The protein below binds the small molecule below.
Small molecule (SMILES): COc1ccc2c(c1OCc1ccccc1)C[C@@H](C(=O)O)N(C(=O)C(c1ccccc1)c1ccccc1)C2

Binding-site contacts:
Ligand atom CBI contacts residue TYR180 of chain 1.A at 3.5 Å (hydrophobic).
Ligand atom CD2 contacts residue LEU201 of chain 1.A at 3.7 Å (hydrophobic).
Ligand atom CBL contacts residue TYR128 of chain 1.A at 3.6 Å (hydrophobic).
Ligand atom CBB contacts residue MET205 of chain 1.A at 3.8 Å (hydrophobic).
Ligand atom CAY contacts residue ILE381 of chain 1.A at 3.6 Å (hydrophobic).
Ligand atom CAG contacts residue LEU201 of chain 1.A at 3.8 Å (hydrophobic).
Ligand atom CAA contacts residue CYS272 of chain 1.A at 3.5 Å (hydrophobic).
Ligand atom CD2 contacts residue ARG259 of chain 1.A at 3.5 Å.
Ligand atom OAB contacts residue TRP177 of chain 1.A at 4.0 Å.
Ligand atom CAS contacts residue PHE206 of chain 1.A at 3.7 Å (hydrophobic).
Ligand atom CAC contacts residue ARG259 of chain 1.A at 3.9 Å.
Ligand atom CBH contacts residue TYR180 of chain 1.A at 3.8 Å (hydrophobic).
Ligand atom CG contacts residue LEU201 of chain 1.A at 3.9 Å (hydrophobic).
Ligand atom OXX contacts residue LYS292 of chain 1.A at 3.0 Å (salt-bridge).
Ligand atom CBK contacts residue TYR128 of chain 1.A at 3.2 Å (hydrophobic).
Ligand atom CAY contacts residue TRP346 of chain 1.A at 3.5 Å (hydrophobic).
Ligand atom CAZ contacts residue ILE381 of chain 1.A at 3.3 Å (hydrophobic).
Ligand atom CAT contacts residue PHE206 of chain 1.A at 3.5 Å (hydrophobic).
Ligand atom CBD contacts residue ARG259 of chain 1.A at 3.3 Å.
Ligand atom CBC contacts residue GLY198 of chain 1.A at 3.8 Å.
Ligand atom CAG contacts residue THR202 of chain 1.A at 3.5 Å.
Ligand atom CAZ contacts residue PHE385 of chain 1.A at 3.6 Å (hydrophobic).
Ligand atom CBA contacts residue MET205 of chain 1.A at 3.5 Å (hydrophobic).
Ligand atom CBG contacts residue TRP177 of chain 1.A at 3.9 Å (hydrophobic).
Ligand atom CBA contacts residue PHE385 of chain 1.A at 3.6 Å (hydrophobic).
Ligand atom CBC contacts residue ARG259 of chain 1.A at 3.1 Å.
Ligand atom OAO contacts residue THR202 of chain 1.A at 3.0 Å (h-bond).
Ligand atom CBI contacts residue TYR185 of chain 1.A at 3.6 Å (hydrophobic).
Ligand atom CAR contacts residue MET205 of chain 1.A at 3.4 Å (hydrophobic).
Ligand atom CAZ contacts residue TRP346 of chain 1.A at 3.8 Å (hydrophobic).
Ligand atom CBL contacts residue TRP177 of chain 1.A at 3.6 Å (hydrophobic).
Ligand atom CAX contacts residue PHE349 of chain 1.A at 3.8 Å (hydrophobic).
Ligand atom CAV contacts residue PHE349 of chain 1.A at 3.6 Å (hydrophobic).
Ligand atom CBJ contacts residue TRP177 of chain 1.A at 3.9 Å (hydrophobic).
Ligand atom C contacts residue LYS292 of chain 1.A at 3.9 Å.
Ligand atom CAA contacts residue TRP177 of chain 1.A at 3.5 Å (hydrophobic).
Ligand atom CAN contacts residue THR202 of chain 1.A at 4.0 Å.
Ligand atom CAS contacts residue MET205 of chain 1.A at 3.6 Å (hydrophobic).
Ligand atom CBK contacts residue TRP177 of chain 1.A at 3.9 Å (hydrophobic).
Ligand atom CAX contacts residue TRP346 of chain 1.A at 3.8 Å (hydrophobic).

Sequence of chain 1.A:
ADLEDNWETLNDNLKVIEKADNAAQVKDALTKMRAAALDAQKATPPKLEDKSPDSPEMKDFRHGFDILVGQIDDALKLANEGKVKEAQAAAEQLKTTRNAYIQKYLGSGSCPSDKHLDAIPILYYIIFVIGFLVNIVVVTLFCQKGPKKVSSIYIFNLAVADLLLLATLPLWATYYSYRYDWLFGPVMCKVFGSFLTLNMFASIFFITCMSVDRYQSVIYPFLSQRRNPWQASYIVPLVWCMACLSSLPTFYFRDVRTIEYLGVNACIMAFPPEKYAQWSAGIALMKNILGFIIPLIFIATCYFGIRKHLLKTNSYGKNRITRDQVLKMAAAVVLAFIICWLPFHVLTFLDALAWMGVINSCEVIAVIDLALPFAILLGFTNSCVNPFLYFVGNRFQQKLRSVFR